Sequence of chain 1.A:
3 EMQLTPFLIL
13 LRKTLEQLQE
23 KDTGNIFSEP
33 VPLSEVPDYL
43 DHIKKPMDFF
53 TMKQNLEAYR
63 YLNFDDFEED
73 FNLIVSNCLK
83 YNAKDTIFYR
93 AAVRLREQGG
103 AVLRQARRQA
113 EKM

Binding-site contacts:
Ligand atom NAS contacts residue PHE90 of chain 1.A at 3.4 Å.
Ligand atom CAV contacts residue PRO34 of chain 1.A at 3.7 Å (hydrophobic).
Ligand atom CAY contacts residue ASN84 of chain 1.A at 3.9 Å.
Ligand atom CAU contacts residue NO31 of chain 1.D at 3.8 Å.
Ligand atom OAC contacts residue GLU37 of chain 1.A at 3.6 Å.
Ligand atom NBD contacts residue GLU37 of chain 1.A at 3.8 Å.
Ligand atom CAV contacts residue NO31 of chain 1.D at 3.9 Å.
Ligand atom NBE contacts residue VAL33 of chain 1.A at 3.7 Å.
Ligand atom CBA contacts residue PHE90 of chain 1.A at 3.5 Å (hydrophobic).
Ligand atom OAD contacts residue ASN84 of chain 1.A at 3.2 Å (h-bond).
Ligand atom CAB contacts residue GLU37 of chain 1.A at 3.7 Å.
Ligand atom CAT contacts residue NO31 of chain 1.D at 3.9 Å.
Ligand atom CAN contacts residue NO31 of chain 1.D at 3.4 Å.
Ligand atom OAC contacts residue PRO34 of chain 1.A at 3.5 Å.
Ligand atom CAT contacts residue PRO34 of chain 1.A at 3.7 Å (hydrophobic).
Ligand atom NAS contacts residue VAL38 of chain 1.A at 3.8 Å.
Ligand atom CAM contacts residue GLU37 of chain 1.A at 3.6 Å.
Ligand atom CAK contacts residue PRO34 of chain 1.A at 3.9 Å (hydrophobic).
Ligand atom CAW contacts residue NO31 of chain 1.D at 3.4 Å.
Ligand atom CBB contacts residue PHE90 of chain 1.A at 3.8 Å (hydrophobic).
Ligand atom NAR contacts residue NO31 of chain 1.D at 3.0 Å (h-bond).
Ligand atom CAA contacts residue PHE29 of chain 1.A at 3.6 Å (hydrophobic).
Ligand atom CAK contacts residue NO31 of chain 1.D at 3.4 Å.
Ligand atom CBC contacts residue NO31 of chain 1.D at 3.7 Å.
Ligand atom OAD contacts residue TYR83 of chain 1.A at 3.1 Å.
Ligand atom CAZ contacts residue ASN84 of chain 1.A at 3.8 Å.
Ligand atom CAA contacts residue PHE90 of chain 1.A at 3.9 Å (hydrophobic).
Ligand atom CAP contacts residue ILE28 of chain 1.A at 3.4 Å (hydrophobic).
Ligand atom CAZ contacts residue PHE90 of chain 1.A at 3.8 Å (hydrophobic).
Ligand atom CAZ contacts residue VAL33 of chain 1.A at 4.0 Å (hydrophobic).
Ligand atom CAL contacts residue ILE28 of chain 1.A at 3.7 Å (hydrophobic).
Ligand atom OAE contacts residue CYS80 of chain 1.A at 3.9 Å.
Ligand atom NAQ contacts residue PRO34 of chain 1.A at 3.6 Å.
Ligand atom CAH contacts residue PRO34 of chain 1.A at 4.0 Å (hydrophobic).
Ligand atom CAP contacts residue VAL33 of chain 1.A at 3.8 Å (hydrophobic).
Ligand atom CAH contacts residue GLU37 of chain 1.A at 3.9 Å.
Ligand atom CAJ contacts residue NO31 of chain 1.D at 3.8 Å.
Ligand atom OAE contacts residue ASN84 of chain 1.A at 3.1 Å (h-bond).
Ligand atom CAY contacts residue PHE90 of chain 1.A at 3.6 Å (hydrophobic).
Ligand atom CAA contacts residue ILE28 of chain 1.A at 3.4 Å (hydrophobic).

A small-molecule ligand and the protein it binds are described below.
Small molecule (SMILES): CCn1c(=O)c(=O)[nH]c2cc(C(=O)N[C@H](c3cccc(F)c3)c3nccn3C)ccc21